A small-molecule ligand and the protein it binds are described below.
Small molecule (SMILES): CCC[C@H](NC(=O)[C@@H]1[C@H]2CCC[C@H]2CN1C(=O)[C@@H](NC(=O)[C@@H](NC(=O)c1cnccn1)C1CCCCC1)C(C)(C)C)[C@@H](O)C(=O)NC1CC1

Sequence of chain 1.A:
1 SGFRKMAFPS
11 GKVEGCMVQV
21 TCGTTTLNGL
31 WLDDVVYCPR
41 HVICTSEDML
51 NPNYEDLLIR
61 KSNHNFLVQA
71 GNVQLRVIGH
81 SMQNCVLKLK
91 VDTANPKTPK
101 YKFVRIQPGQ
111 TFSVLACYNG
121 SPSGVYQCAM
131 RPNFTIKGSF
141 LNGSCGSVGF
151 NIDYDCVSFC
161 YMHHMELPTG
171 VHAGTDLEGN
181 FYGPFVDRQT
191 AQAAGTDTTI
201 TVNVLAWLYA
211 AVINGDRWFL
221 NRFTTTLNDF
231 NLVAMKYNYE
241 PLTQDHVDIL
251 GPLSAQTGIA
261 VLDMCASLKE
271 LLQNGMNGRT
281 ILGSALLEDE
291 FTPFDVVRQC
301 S

Binding-site contacts:
Ligand atom CBL contacts residue ARG188 of chain 1.A at 3.4 Å.
Ligand atom CBJ contacts residue GLN192 of chain 1.A at 3.6 Å.
Ligand atom OBR contacts residue CYS145 of chain 1.A at 2.5 Å (h-bond).
Ligand atom OBT contacts residue GLU166 of chain 1.A at 3.0 Å (salt-bridge).
Ligand atom CBQ contacts residue PRO168 of chain 1.A at 3.8 Å (hydrophobic).
Ligand atom OBS contacts residue GLY143 of chain 1.A at 2.9 Å (h-bond).
Ligand atom CAK contacts residue ASN142 of chain 1.A at 3.5 Å.
Ligand atom OBS contacts residue CYS145 of chain 1.A at 3.0 Å (h-bond).
Ligand atom CBK contacts residue GLN192 of chain 1.A at 3.2 Å.
Ligand atom CAN contacts residue GLY143 of chain 1.A at 3.7 Å.
Ligand atom CD2 contacts residue ARG188 of chain 1.A at 3.8 Å.
Ligand atom OBU contacts residue GLN189 of chain 1.A at 3.1 Å (h-bond).
Ligand atom CBK contacts residue MET165 of chain 1.A at 3.8 Å (hydrophobic).
Ligand atom OBR contacts residue HIS41 of chain 1.A at 2.4 Å (h-bond).
Ligand atom NAE contacts residue HIS164 of chain 1.A at 3.1 Å (h-bond).
Ligand atom CAP contacts residue GLY143 of chain 1.A at 3.6 Å.
Ligand atom CAH contacts residue CYS145 of chain 1.A at 2.7 Å (hydrophobic).
Ligand atom CAP contacts residue ASN142 of chain 1.A at 3.4 Å.
Ligand atom CA contacts residue HIS164 of chain 1.A at 3.7 Å.
Ligand atom NAE contacts residue CYS145 of chain 1.A at 3.1 Å (h-bond).
Ligand atom NAC contacts residue GLU166 of chain 1.A at 2.9 Å (salt-bridge).
Ligand atom CBJ contacts residue LEU167 of chain 1.A at 3.6 Å (hydrophobic).
Ligand atom CAI contacts residue CYS145 of chain 1.A at 1.8 Å (hydrophobic).
Ligand atom CD1 contacts residue GLN189 of chain 1.A at 3.6 Å.
Ligand atom CAI contacts residue HIS41 of chain 1.A at 3.7 Å.
Ligand atom CBE contacts residue HIS41 of chain 1.A at 3.4 Å.
Ligand atom CAO contacts residue THR26 of chain 1.A at 3.3 Å.
Ligand atom CAM contacts residue CYS145 of chain 1.A at 2.9 Å (hydrophobic).
Ligand atom CAX contacts residue GLU166 of chain 1.A at 3.6 Å.
Ligand atom CBI contacts residue PRO168 of chain 1.A at 3.7 Å (hydrophobic).
Ligand atom OBS contacts residue SER144 of chain 1.A at 3.2 Å (h-bond).
Ligand atom CBL contacts residue GLN192 of chain 1.A at 3.2 Å.
Ligand atom OBT contacts residue MET165 of chain 1.A at 3.3 Å.
Ligand atom CBK contacts residue LEU167 of chain 1.A at 3.3 Å (hydrophobic).
Ligand atom CBJ contacts residue THR190 of chain 1.A at 3.8 Å.
Ligand atom CAY contacts residue GLU166 of chain 1.A at 3.3 Å.
Ligand atom CBI contacts residue LEU167 of chain 1.A at 3.7 Å (hydrophobic).
Ligand atom CAJ contacts residue CYS145 of chain 1.A at 3.0 Å (hydrophobic).
Ligand atom CG contacts residue MET49 of chain 1.A at 3.5 Å (hydrophobic).
Ligand atom CAN contacts residue THR26 of chain 1.A at 3.1 Å.